Binding-site contacts:
Ligand atom C7 contacts residue NAG1 of chain 3.S at 3.5 Å.
Ligand atom C8 contacts residue NAG1 of chain 3.S at 3.7 Å.
Ligand atom C8 contacts residue ASN355 of chain 3.D at 4.1 Å.
Ligand atom C4 contacts residue ASN332 of chain 3.D at 4.2 Å.
Ligand atom C8 contacts residue ASN332 of chain 3.D at 3.3 Å.
Ligand atom O3 contacts residue NAG2 of chain 3.S at 3.7 Å.
Ligand atom O5 contacts residue ASN332 of chain 3.D at 2.4 Å (h-bond).
Ligand atom N2 contacts residue ASN332 of chain 3.D at 2.9 Å (h-bond).
Ligand atom C8 contacts residue SER357 of chain 3.D at 4.0 Å.
Ligand atom O7 contacts residue ASN332 of chain 3.D at 3.3 Å (h-bond).
Ligand atom C2 contacts residue ASN332 of chain 3.D at 2.5 Å.
Ligand atom C7 contacts residue ASN332 of chain 3.D at 3.1 Å.
Ligand atom O3 contacts residue NAG1 of chain 3.S at 4.0 Å.
Ligand atom C1 contacts residue ASN332 of chain 3.D at 1.4 Å.
Ligand atom C5 contacts residue ASN332 of chain 3.D at 3.7 Å.
Ligand atom N2 contacts residue NAG1 of chain 3.S at 3.5 Å (h-bond).
Ligand atom C3 contacts residue ASN332 of chain 3.D at 3.8 Å.
Ligand atom O7 contacts residue NAG1 of chain 3.S at 4.0 Å.

A protein and the small-molecule ligand that binds it are described below.
Small molecule (SMILES): CC(=O)N[C@@H]1[C@@H](O)[C@H](O)[C@@H](CO)O[C@H]1O

Sequence of chain 3.D:
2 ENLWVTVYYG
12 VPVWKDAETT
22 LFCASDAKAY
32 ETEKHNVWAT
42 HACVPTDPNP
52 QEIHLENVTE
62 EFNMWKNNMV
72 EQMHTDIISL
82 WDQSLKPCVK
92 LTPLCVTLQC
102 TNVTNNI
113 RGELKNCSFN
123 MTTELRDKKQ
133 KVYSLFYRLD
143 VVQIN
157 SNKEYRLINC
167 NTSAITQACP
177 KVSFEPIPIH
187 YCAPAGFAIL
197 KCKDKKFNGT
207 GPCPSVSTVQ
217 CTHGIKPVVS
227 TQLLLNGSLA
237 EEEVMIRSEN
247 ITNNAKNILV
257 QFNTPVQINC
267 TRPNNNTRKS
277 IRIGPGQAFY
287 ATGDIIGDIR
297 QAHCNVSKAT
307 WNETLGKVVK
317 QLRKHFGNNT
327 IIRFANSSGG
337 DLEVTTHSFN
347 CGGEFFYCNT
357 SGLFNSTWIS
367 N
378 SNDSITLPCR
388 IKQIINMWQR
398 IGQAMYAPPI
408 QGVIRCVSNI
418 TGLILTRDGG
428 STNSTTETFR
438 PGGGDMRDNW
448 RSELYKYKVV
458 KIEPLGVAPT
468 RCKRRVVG